Sequence of chain 1.B:
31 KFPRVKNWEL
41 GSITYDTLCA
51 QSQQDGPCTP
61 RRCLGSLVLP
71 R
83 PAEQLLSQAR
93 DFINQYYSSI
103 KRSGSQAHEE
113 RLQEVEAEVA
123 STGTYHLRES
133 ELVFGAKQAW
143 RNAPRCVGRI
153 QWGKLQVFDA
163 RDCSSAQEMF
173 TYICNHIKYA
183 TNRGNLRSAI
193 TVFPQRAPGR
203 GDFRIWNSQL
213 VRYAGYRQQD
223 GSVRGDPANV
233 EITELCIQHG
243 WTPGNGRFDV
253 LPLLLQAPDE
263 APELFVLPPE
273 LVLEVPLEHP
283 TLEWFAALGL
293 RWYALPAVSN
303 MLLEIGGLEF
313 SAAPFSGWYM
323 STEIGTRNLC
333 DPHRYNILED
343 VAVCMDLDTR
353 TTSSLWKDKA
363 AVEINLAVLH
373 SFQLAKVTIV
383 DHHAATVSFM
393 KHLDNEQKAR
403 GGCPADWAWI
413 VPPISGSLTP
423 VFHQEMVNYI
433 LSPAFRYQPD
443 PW

Sequence of chain 1.A:
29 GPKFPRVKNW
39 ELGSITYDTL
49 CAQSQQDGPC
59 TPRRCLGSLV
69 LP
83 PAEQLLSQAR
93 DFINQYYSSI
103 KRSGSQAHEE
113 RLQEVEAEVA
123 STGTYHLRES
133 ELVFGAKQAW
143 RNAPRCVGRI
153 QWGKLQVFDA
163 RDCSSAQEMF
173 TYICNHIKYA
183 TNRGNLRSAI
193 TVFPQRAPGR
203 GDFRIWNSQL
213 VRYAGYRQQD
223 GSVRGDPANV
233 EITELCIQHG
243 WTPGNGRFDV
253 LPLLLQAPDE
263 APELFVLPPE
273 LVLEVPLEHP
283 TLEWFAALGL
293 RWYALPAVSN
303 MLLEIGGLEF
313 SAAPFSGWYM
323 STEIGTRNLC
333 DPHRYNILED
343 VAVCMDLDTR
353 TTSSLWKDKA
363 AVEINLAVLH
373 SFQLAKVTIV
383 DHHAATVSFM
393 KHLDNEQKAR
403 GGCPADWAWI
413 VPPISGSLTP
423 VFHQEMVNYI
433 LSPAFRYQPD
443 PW

This small molecule binds to this protein.
Small molecule (SMILES): Cc1cc(N)nc(C[C@H]2CNC[C@@H]2OCCNCCc2cccc(F)c2)c1

Binding-site contacts:
Ligand atom C8A contacts residue HEM1 of chain 1.C at 3.5 Å.
Ligand atom C4' contacts residue GLU325 of chain 1.A at 3.9 Å.
Ligand atom N6A contacts residue TRP320 of chain 1.A at 2.7 Å (h-bond).
Ligand atom C2A contacts residue HEM1 of chain 1.C at 3.8 Å.
Ligand atom C16 contacts residue LEU69 of chain 1.A at 4.0 Å (hydrophobic).
Ligand atom C2' contacts residue GLU325 of chain 1.A at 3.7 Å.
Ligand atom C6A contacts residue GLU325 of chain 1.A at 3.4 Å.
Ligand atom C7A contacts residue HEM1 of chain 1.C at 3.8 Å.
Ligand atom C15 contacts residue LEU69 of chain 1.A at 4.0 Å (hydrophobic).
Ligand atom N1A contacts residue HEM1 of chain 1.C at 3.6 Å.
Ligand atom C8A contacts residue PHE317 of chain 1.A at 3.5 Å (hydrophobic).
Ligand atom C4' contacts residue VAL300 of chain 1.A at 3.9 Å (hydrophobic).
Ligand atom C3A contacts residue VAL300 of chain 1.A at 3.8 Å (hydrophobic).
Ligand atom N6A contacts residue HEM1 of chain 1.C at 3.3 Å.
Ligand atom C4 contacts residue TRP411 of chain 1.A at 3.9 Å (hydrophobic).
Ligand atom C8A contacts residue PRO298 of chain 1.A at 3.8 Å (hydrophobic).
Ligand atom C14 contacts residue TRP38 of chain 1.B at 4.1 Å (hydrophobic).
Ligand atom C2A contacts residue GLU325 of chain 1.A at 3.4 Å.
Ligand atom C5A contacts residue TRP320 of chain 1.A at 3.9 Å (hydrophobic).
Ligand atom C3 contacts residue HEM1 of chain 1.C at 3.7 Å.
Ligand atom C3' contacts residue HEM1 of chain 1.C at 3.5 Å.
Ligand atom N1' contacts residue GLU325 of chain 1.A at 2.9 Å (salt-bridge).
Ligand atom C6A contacts residue TRP320 of chain 1.A at 3.7 Å (hydrophobic).
Ligand atom C8A contacts residue SER318 of chain 1.A at 3.9 Å.
Ligand atom C5' contacts residue GLN211 of chain 1.A at 4.0 Å.
Ligand atom C6A contacts residue PRO298 of chain 1.A at 4.0 Å (hydrophobic).
Ligand atom C5A contacts residue PRO298 of chain 1.A at 3.8 Å (hydrophobic).
Ligand atom C4A contacts residue HEM1 of chain 1.C at 3.8 Å.
Ligand atom N6A contacts residue GLU325 of chain 1.A at 2.8 Å (salt-bridge).
Ligand atom C6A contacts residue HEM1 of chain 1.C at 3.4 Å.
Ligand atom N1A contacts residue GLU325 of chain 1.A at 2.5 Å (salt-bridge).
Ligand atom C8A contacts residue GLY319 of chain 1.A at 3.7 Å.
Ligand atom N6A contacts residue MET322 of chain 1.A at 3.9 Å.
Ligand atom C5A contacts residue HEM1 of chain 1.C at 3.3 Å.
Ligand atom C1 contacts residue HEM1 of chain 1.C at 3.3 Å.
Ligand atom N6A contacts residue PRO298 of chain 1.A at 3.9 Å.
Ligand atom C5' contacts residue GLU325 of chain 1.A at 3.3 Å.
Ligand atom C7A contacts residue GLU325 of chain 1.A at 3.4 Å.
Ligand atom C2' contacts residue HEM1 of chain 1.C at 3.3 Å.
Ligand atom N6A contacts residue TYR321 of chain 1.A at 3.6 Å.